A protein and the small-molecule ligand that binds it are described below.
Small molecule (SMILES): CC(=O)N[C@H]1[C@H](O[C@H]2[C@H](O)[C@@H](NC(C)=O)CO[C@@H]2CO)O[C@H](CO)[C@@H](O)[C@@H]1O

Binding-site contacts:
Ligand atom O6 contacts residue GLY205 of chain 1.C at 3.3 Å.
Ligand atom C7 contacts residue ASN202 of chain 1.C at 4.3 Å.
Ligand atom C8 contacts residue ILE245 of chain 1.C at 4.3 Å (hydrophobic).
Ligand atom C5 contacts residue ASN202 of chain 1.C at 3.9 Å.
Ligand atom C1 contacts residue ASN202 of chain 1.C at 1.8 Å.
Ligand atom C1 contacts residue THR204 of chain 1.C at 3.9 Å.
Ligand atom C5 contacts residue GLY205 of chain 1.C at 4.3 Å.
Ligand atom C3 contacts residue ASN202 of chain 1.C at 4.1 Å.
Ligand atom C6 contacts residue GLY205 of chain 1.C at 4.4 Å.
Ligand atom C7 contacts residue HIS319 of chain 1.C at 4.5 Å.
Ligand atom C4 contacts residue THR204 of chain 1.C at 4.4 Å.
Ligand atom C8 contacts residue SER242 of chain 1.C at 3.9 Å.
Ligand atom C3 contacts residue THR204 of chain 1.C at 3.6 Å.
Ligand atom C2 contacts residue THR204 of chain 1.C at 4.1 Å.
Ligand atom O6 contacts residue PRO206 of chain 1.C at 3.6 Å.
Ligand atom C8 contacts residue HIS319 of chain 1.C at 4.1 Å.
Ligand atom C5 contacts residue THR204 of chain 1.C at 4.2 Å.
Ligand atom O3 contacts residue THR204 of chain 1.C at 4.4 Å.
Ligand atom C8 contacts residue GLY205 of chain 1.C at 3.6 Å.
Ligand atom N2 contacts residue THR204 of chain 1.C at 4.1 Å.
Ligand atom O5 contacts residue ASN202 of chain 1.C at 2.6 Å (h-bond).
Ligand atom C8 contacts residue PRO206 of chain 1.C at 3.8 Å (hydrophobic).
Ligand atom C2 contacts residue ASN202 of chain 1.C at 2.8 Å.
Ligand atom O4 contacts residue THR204 of chain 1.C at 4.5 Å.
Ligand atom C8 contacts residue THR204 of chain 1.C at 4.1 Å.
Ligand atom N2 contacts residue ASN202 of chain 1.C at 3.2 Å (h-bond).

Sequence of chain 1.C:
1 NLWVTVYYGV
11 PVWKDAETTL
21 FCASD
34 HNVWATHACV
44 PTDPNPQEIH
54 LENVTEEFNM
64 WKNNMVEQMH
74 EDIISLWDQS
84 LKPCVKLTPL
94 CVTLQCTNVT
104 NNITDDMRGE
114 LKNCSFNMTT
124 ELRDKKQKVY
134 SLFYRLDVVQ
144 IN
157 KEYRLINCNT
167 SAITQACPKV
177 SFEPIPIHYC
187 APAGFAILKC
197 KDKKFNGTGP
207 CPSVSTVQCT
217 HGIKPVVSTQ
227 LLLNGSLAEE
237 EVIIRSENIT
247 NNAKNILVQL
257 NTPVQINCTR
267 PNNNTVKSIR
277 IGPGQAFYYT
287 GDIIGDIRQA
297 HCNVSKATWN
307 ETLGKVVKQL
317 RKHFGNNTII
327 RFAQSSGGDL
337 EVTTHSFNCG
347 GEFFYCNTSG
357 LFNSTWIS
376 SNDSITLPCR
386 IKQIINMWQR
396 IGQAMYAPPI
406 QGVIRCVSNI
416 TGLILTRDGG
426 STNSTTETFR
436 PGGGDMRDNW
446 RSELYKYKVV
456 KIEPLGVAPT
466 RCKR